Binding-site contacts:
Ligand atom O5 contacts residue GLY276 of chain 1.A at 3.4 Å.
Ligand atom C14 contacts residue ILE213 of chain 1.A at 3.7 Å (hydrophobic).
Ligand atom C15 contacts residue SER153 of chain 1.A at 3.6 Å.
Ligand atom C14 contacts residue SER153 of chain 1.A at 3.2 Å.
Ligand atom C12 contacts residue PHE235 of chain 1.A at 3.9 Å (hydrophobic).
Ligand atom C9 contacts residue LEU283 of chain 1.A at 3.8 Å (hydrophobic).
Ligand atom O1 contacts residue SER358 of chain 1.A at 3.8 Å.
Ligand atom O5 contacts residue ILE285 of chain 1.A at 3.2 Å.
Ligand atom O1 contacts residue PHE235 of chain 1.A at 3.8 Å.
Ligand atom C1 contacts residue CYS184 of chain 1.A at 3.7 Å (hydrophobic).
Ligand atom C12 contacts residue GLY236 of chain 1.A at 3.4 Å.
Ligand atom O4 contacts residue GLY183 of chain 1.A at 3.9 Å.
Ligand atom C14 contacts residue GLU212 of chain 1.A at 3.7 Å.
Ligand atom C3 contacts residue ILE274 of chain 1.A at 4.0 Å (hydrophobic).
Ligand atom C4 contacts residue ILE285 of chain 1.A at 3.8 Å (hydrophobic).
Ligand atom C8 contacts residue PHE235 of chain 1.A at 4.0 Å (hydrophobic).
Ligand atom C7 contacts residue LEU283 of chain 1.A at 3.6 Å (hydrophobic).
Ligand atom O5 contacts residue ASP275 of chain 1.A at 3.6 Å.
Ligand atom O2 contacts residue ILE285 of chain 1.A at 3.6 Å.
Ligand atom C3 contacts residue MET157 of chain 1.B at 3.8 Å (hydrophobic).
Ligand atom C11 contacts residue SER358 of chain 1.A at 3.7 Å.
Ligand atom O3 contacts residue GLY236 of chain 1.A at 2.7 Å (h-bond).
Ligand atom C8 contacts residue LEU283 of chain 1.A at 3.7 Å (hydrophobic).
Ligand atom O3 contacts residue ASP237 of chain 1.A at 3.4 Å (salt-bridge).
Ligand atom C8 contacts residue ALA217 of chain 1.A at 4.0 Å (hydrophobic).
Ligand atom C14 contacts residue THR214 of chain 1.A at 3.9 Å.
Ligand atom O3 contacts residue GLU212 of chain 1.A at 3.3 Å.
Ligand atom C13 contacts residue GLY236 of chain 1.A at 3.4 Å.
Ligand atom C12 contacts residue THR214 of chain 1.A at 3.6 Å.
Ligand atom O2 contacts residue LEU283 of chain 1.A at 3.5 Å.
Ligand atom C4 contacts residue MET157 of chain 1.B at 3.7 Å (hydrophobic).
Ligand atom O4 contacts residue PRO395 of chain 1.A at 3.2 Å.
Ligand atom O4 contacts residue CYS184 of chain 1.A at 3.8 Å.
Ligand atom O3 contacts residue THR214 of chain 1.A at 3.2 Å.
Ligand atom O5 contacts residue MET157 of chain 1.B at 3.9 Å.
Ligand atom C13 contacts residue THR214 of chain 1.A at 3.3 Å.
Ligand atom C13 contacts residue GLU212 of chain 1.A at 3.5 Å.
Ligand atom O3 contacts residue ILE213 of chain 1.A at 3.4 Å (h-bond).
Ligand atom C11 contacts residue PHE235 of chain 1.A at 3.4 Å (hydrophobic).
Ligand atom O5 contacts residue THR284 of chain 1.A at 3.8 Å.

Sequence of chain 1.B:
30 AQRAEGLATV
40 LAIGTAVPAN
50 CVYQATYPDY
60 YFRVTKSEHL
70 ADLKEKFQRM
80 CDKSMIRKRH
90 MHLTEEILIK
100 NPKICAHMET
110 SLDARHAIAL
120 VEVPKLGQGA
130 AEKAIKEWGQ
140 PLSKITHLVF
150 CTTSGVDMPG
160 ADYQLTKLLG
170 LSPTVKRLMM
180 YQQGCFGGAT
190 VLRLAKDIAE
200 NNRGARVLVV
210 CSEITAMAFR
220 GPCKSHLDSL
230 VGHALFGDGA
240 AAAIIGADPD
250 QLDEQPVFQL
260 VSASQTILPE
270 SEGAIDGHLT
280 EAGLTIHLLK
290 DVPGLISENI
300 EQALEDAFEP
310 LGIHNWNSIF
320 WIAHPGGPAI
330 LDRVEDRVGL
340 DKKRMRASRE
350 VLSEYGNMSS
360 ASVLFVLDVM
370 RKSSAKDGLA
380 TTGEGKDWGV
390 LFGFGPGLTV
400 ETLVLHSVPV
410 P

This small molecule binds to this protein.
Small molecule (SMILES): O=C1C[C@@H](c2ccc(O)cc2)Oc2cc(O)cc(O)c21

Sequence of chain 1.A:
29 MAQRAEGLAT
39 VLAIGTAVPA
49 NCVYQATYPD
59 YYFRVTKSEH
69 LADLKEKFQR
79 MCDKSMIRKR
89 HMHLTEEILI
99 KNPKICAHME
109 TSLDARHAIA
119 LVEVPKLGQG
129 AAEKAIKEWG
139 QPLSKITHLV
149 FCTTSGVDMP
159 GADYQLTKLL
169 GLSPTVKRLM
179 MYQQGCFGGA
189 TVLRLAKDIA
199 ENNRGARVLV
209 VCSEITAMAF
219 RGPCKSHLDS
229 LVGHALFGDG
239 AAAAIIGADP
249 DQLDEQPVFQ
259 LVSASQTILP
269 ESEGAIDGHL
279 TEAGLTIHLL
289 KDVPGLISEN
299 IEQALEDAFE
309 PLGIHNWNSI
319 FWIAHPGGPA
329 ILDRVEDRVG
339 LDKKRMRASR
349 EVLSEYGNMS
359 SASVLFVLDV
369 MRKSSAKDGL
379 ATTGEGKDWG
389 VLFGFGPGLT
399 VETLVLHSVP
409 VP